A small-molecule ligand and the protein it binds are described below.
Small molecule (SMILES): Nc1ncnc2c1ncn2[C@@H]1O[C@H](CO[P](=O)(O)O[P](=O)(O)NP(=O)(O)O)[C@@H](O)[C@H]1O

Binding-site contacts:
Ligand atom O4' contacts residue GLY37 of chain 1.B at 3.6 Å.
Ligand atom O2G contacts residue SER40 of chain 1.B at 2.7 Å (h-bond).
Ligand atom N1 contacts residue ALA57 of chain 1.B at 3.7 Å.
Ligand atom O1A contacts residue ASP174 of chain 1.B at 3.5 Å (salt-bridge).
Ligand atom N6 contacts residue GLU112 of chain 1.B at 2.7 Å (salt-bridge).
Ligand atom PA contacts residue LYS59 of chain 1.B at 3.6 Å.
Ligand atom O2' contacts residue LYS120 of chain 1.B at 3.5 Å.
Ligand atom C6 contacts residue LEU163 of chain 1.B at 3.6 Å (hydrophobic).
Ligand atom C2' contacts residue ASP117 of chain 1.B at 3.4 Å.
Ligand atom O2B contacts residue GLY39 of chain 1.B at 3.1 Å.
Ligand atom C5' contacts residue ARG38 of chain 1.B at 3.7 Å.
Ligand atom N1 contacts residue ALA114 of chain 1.B at 3.1 Å (h-bond).
Ligand atom O2A contacts residue ASP174 of chain 1.B at 3.2 Å (salt-bridge).
Ligand atom O1G contacts residue GLY39 of chain 1.B at 3.3 Å.
Ligand atom O2B contacts residue TYR41 of chain 1.B at 2.9 Å (h-bond).
Ligand atom C2 contacts residue ALA114 of chain 1.B at 3.6 Å (hydrophobic).
Ligand atom O2G contacts residue TYR41 of chain 1.B at 3.7 Å.
Ligand atom C3' contacts residue ALA160 of chain 1.B at 3.5 Å (hydrophobic).
Ligand atom PA contacts residue ASP174 of chain 1.B at 3.7 Å.
Ligand atom C6 contacts residue ALA57 of chain 1.B at 3.5 Å (hydrophobic).
Ligand atom O3' contacts residue ALA160 of chain 1.B at 3.0 Å (h-bond).
Ligand atom O4' contacts residue VAL44 of chain 1.B at 3.4 Å.
Ligand atom O2B contacts residue GLY42 of chain 1.B at 3.0 Å (h-bond).
Ligand atom PG contacts residue ASP174 of chain 1.B at 3.6 Å.
Ligand atom N6 contacts residue ALA57 of chain 1.B at 3.5 Å.
Ligand atom N3B contacts residue ASP174 of chain 1.B at 2.7 Å (salt-bridge).
Ligand atom N3B contacts residue ARG73 of chain 1.B at 3.6 Å.
Ligand atom C5' contacts residue GLY39 of chain 1.B at 3.7 Å.
Ligand atom O2B contacts residue SER40 of chain 1.B at 3.2 Å (h-bond).
Ligand atom O3G contacts residue ASP174 of chain 1.B at 2.6 Å (salt-bridge).
Ligand atom O3A contacts residue LYS59 of chain 1.B at 3.5 Å (salt-bridge).
Ligand atom C2 contacts residue ILE36 of chain 1.B at 3.7 Å (hydrophobic).
Ligand atom O2G contacts residue GLY39 of chain 1.B at 3.6 Å.
Ligand atom PB contacts residue LYS59 of chain 1.B at 3.6 Å.
Ligand atom O2' contacts residue ASP117 of chain 1.B at 2.7 Å (salt-bridge).
Ligand atom O2A contacts residue LYS59 of chain 1.B at 2.6 Å (salt-bridge).
Ligand atom O3G contacts residue LYS158 of chain 1.B at 2.7 Å (salt-bridge).
Ligand atom N6 contacts residue LEU163 of chain 1.B at 3.5 Å.
Ligand atom O1B contacts residue ARG73 of chain 1.B at 3.3 Å (salt-bridge).
Ligand atom O1B contacts residue LYS59 of chain 1.B at 2.5 Å (salt-bridge).

Sequence of chain 1.B:
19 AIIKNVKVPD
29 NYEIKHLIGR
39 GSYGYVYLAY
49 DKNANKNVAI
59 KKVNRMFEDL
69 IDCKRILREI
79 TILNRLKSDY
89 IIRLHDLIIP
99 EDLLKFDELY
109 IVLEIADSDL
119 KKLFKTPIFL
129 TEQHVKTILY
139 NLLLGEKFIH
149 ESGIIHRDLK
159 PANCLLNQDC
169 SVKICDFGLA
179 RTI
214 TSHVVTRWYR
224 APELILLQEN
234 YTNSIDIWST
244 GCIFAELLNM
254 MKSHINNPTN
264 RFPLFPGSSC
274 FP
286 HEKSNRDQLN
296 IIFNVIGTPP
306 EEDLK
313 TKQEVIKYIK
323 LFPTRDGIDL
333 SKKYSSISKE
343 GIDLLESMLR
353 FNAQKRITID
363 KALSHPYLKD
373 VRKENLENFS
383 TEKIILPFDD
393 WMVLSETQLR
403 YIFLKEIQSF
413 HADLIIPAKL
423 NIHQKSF